Binding-site contacts:
Ligand atom C7 contacts residue ASN203 of chain 1.C at 3.2 Å.
Ligand atom C6 contacts residue THR205 of chain 1.C at 4.5 Å.
Ligand atom C4 contacts residue ASN203 of chain 1.C at 4.3 Å.
Ligand atom C3 contacts residue ASN203 of chain 1.C at 3.8 Å.
Ligand atom O5 contacts residue ASN203 of chain 1.C at 2.4 Å (h-bond).
Ligand atom C2 contacts residue ASN203 of chain 1.C at 2.5 Å.
Ligand atom C1 contacts residue ASN203 of chain 1.C at 1.4 Å.
Ligand atom O6 contacts residue THR205 of chain 1.C at 4.4 Å.
Ligand atom O5 contacts residue THR205 of chain 1.C at 4.0 Å.
Ligand atom N2 contacts residue ASN203 of chain 1.C at 2.9 Å (h-bond).
Ligand atom O7 contacts residue ASN203 of chain 1.C at 2.9 Å (h-bond).
Ligand atom C5 contacts residue ASN203 of chain 1.C at 3.7 Å.

The small molecule below binds the protein below.
Small molecule (SMILES): CC(=O)N[C@H]1[C@H](O[C@H]2[C@H](O)[C@@H](NC(C)=O)CO[C@@H]2CO)O[C@H](CO)[C@@H](O)[C@@H]1O

Sequence of chain 1.C:
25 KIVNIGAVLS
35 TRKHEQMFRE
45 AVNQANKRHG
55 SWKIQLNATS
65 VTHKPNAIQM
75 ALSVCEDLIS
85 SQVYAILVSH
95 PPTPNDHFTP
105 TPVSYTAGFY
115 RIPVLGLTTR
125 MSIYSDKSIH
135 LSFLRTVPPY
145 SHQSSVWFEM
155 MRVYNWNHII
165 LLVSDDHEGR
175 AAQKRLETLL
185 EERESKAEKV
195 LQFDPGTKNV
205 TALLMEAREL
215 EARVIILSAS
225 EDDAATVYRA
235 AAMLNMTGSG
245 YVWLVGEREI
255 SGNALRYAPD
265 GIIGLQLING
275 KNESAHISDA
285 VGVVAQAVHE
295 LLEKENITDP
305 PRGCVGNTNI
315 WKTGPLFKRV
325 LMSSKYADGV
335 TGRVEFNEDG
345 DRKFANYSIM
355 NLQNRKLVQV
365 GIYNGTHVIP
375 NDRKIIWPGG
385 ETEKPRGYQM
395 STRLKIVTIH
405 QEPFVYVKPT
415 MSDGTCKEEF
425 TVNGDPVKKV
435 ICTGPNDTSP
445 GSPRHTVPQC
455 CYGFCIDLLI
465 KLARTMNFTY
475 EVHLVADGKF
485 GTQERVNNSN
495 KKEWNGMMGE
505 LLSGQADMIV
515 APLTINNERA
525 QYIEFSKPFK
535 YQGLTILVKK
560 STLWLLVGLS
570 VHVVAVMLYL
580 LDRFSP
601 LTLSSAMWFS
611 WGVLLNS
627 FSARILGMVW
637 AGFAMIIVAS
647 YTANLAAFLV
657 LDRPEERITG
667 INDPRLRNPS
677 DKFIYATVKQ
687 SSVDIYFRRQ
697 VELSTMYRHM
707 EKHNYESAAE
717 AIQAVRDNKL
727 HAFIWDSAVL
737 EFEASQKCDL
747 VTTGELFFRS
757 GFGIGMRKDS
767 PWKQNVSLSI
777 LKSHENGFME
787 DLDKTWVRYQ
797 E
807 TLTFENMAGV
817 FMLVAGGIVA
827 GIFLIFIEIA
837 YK